The protein below binds the small molecule below.
Small molecule (SMILES): CC[C@H](C)[C@@H](C=O)NC(=O)[C@H](CO)NC(=O)[C@H](CCCCN)NC(=O)[C@@H](N)C(C)C

Sequence of chain 41.A:
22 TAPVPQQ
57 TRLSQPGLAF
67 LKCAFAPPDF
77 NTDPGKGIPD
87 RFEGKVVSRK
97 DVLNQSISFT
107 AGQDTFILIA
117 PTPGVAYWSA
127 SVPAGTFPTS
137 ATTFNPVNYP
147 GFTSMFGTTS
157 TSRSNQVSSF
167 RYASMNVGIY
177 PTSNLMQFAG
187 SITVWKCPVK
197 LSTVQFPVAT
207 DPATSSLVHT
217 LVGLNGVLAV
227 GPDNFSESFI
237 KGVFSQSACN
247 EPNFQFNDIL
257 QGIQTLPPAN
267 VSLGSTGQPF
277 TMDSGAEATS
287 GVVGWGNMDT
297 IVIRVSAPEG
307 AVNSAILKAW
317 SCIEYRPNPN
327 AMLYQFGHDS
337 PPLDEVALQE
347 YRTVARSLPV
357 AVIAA

Binding-site contacts:
Ligand atom CD1 contacts residue THR349 of chain 41.A at 4.4 Å.
Ligand atom CG2 contacts residue PHE71 of chain 41.A at 4.0 Å (hydrophobic).